A small-molecule ligand and the protein it binds are described below.
Small molecule (SMILES): CC(=O)N[C@@H]1[C@@H](O)[C@H](O)[C@@H](CO)O[C@H]1O

Binding-site contacts:
Ligand atom C1 contacts residue LYS269 of chain 1.A at 3.9 Å.
Ligand atom C1 contacts residue ASN272 of chain 1.A at 1.4 Å.
Ligand atom C8 contacts residue ASN272 of chain 1.A at 4.0 Å.
Ligand atom C2 contacts residue LYS269 of chain 1.A at 4.2 Å.
Ligand atom N2 contacts residue LYS269 of chain 1.A at 3.9 Å.
Ligand atom C5 contacts residue ASN272 of chain 1.A at 3.7 Å.
Ligand atom C3 contacts residue ASN272 of chain 1.A at 3.8 Å.
Ligand atom C2 contacts residue ASN272 of chain 1.A at 2.5 Å.
Ligand atom O4 contacts residue MET268 of chain 1.A at 3.7 Å.
Ligand atom C3 contacts residue LYS269 of chain 1.A at 4.0 Å.
Ligand atom O5 contacts residue ASN272 of chain 1.A at 2.4 Å (h-bond).
Ligand atom C7 contacts residue ASN272 of chain 1.A at 3.6 Å.
Ligand atom O7 contacts residue ASN272 of chain 1.A at 4.4 Å.
Ligand atom C4 contacts residue ASN272 of chain 1.A at 4.3 Å.
Ligand atom C3 contacts residue MET268 of chain 1.A at 4.2 Å (hydrophobic).
Ligand atom N2 contacts residue ASN272 of chain 1.A at 2.8 Å (h-bond).
Ligand atom C5 contacts residue MET268 of chain 1.A at 4.5 Å (hydrophobic).
Ligand atom C4 contacts residue MET268 of chain 1.A at 4.3 Å (hydrophobic).

Sequence of chain 1.A:
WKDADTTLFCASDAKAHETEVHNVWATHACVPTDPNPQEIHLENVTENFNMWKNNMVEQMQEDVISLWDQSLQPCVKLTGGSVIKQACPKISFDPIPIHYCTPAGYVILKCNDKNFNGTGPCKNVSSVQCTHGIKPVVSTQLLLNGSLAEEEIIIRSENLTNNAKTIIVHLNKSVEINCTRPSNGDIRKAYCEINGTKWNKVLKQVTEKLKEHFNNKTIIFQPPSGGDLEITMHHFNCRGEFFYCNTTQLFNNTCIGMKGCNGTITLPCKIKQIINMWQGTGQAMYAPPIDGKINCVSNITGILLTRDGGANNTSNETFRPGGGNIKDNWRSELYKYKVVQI